Sequence of chain 1.B:
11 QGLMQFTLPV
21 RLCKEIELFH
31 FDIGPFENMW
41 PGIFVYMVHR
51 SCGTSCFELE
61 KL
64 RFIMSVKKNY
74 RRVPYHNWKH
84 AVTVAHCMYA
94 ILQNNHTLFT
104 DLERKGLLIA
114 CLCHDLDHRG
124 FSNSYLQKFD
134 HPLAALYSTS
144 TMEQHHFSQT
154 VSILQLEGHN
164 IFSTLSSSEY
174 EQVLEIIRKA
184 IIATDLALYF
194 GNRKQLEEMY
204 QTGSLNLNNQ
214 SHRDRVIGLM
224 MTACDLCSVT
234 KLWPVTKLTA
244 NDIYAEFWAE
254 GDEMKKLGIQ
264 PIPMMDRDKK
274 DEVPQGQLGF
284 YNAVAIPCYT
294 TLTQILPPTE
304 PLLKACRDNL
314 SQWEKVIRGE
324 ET

This protein binds this small molecule.
Small molecule (SMILES): Cn1ncc(C(=O)N2CCC2)c1C(=O)Nc1cc(-c2ccccn2)[nH]n1

Binding-site contacts:
Ligand atom N10 contacts residue ILE246 of chain 1.B at 3.6 Å.
Ligand atom C22 contacts residue GLU275 of chain 1.B at 3.7 Å.
Ligand atom C20 contacts residue GLU275 of chain 1.B at 3.9 Å.
Ligand atom C16 contacts residue TYR247 of chain 1.B at 3.5 Å (hydrophobic).
Ligand atom C21 contacts residue GLY279 of chain 1.B at 3.6 Å.
Ligand atom N9 contacts residue ILE246 of chain 1.B at 3.8 Å.
Ligand atom C16 contacts residue GLY279 of chain 1.B at 3.6 Å.
Ligand atom C7 contacts residue MET267 of chain 1.B at 3.5 Å (hydrophobic).
Ligand atom C16 contacts residue MET267 of chain 1.B at 3.5 Å (hydrophobic).
Ligand atom C5 contacts residue PHE283 of chain 1.B at 3.7 Å (hydrophobic).
Ligand atom C4 contacts residue PHE283 of chain 1.B at 3.6 Å (hydrophobic).
Ligand atom N15 contacts residue MET267 of chain 1.B at 3.2 Å (h-bond).
Ligand atom C19 contacts residue GLN280 of chain 1.B at 3.7 Å.
Ligand atom N2 contacts residue PHE250 of chain 1.B at 3.7 Å.
Ligand atom C24 contacts residue HIS79 of chain 1.B at 3.8 Å.
Ligand atom N9 contacts residue PHE283 of chain 1.B at 3.6 Å.
Ligand atom C22 contacts residue GLY279 of chain 1.B at 3.5 Å.
Ligand atom C6 contacts residue PHE283 of chain 1.B at 3.7 Å (hydrophobic).
Ligand atom C19 contacts residue VAL232 of chain 1.B at 3.9 Å (hydrophobic).
Ligand atom N11 contacts residue MET267 of chain 1.B at 3.1 Å (h-bond).
Ligand atom C21 contacts residue MET267 of chain 1.B at 3.7 Å (hydrophobic).
Ligand atom N13 contacts residue PHE283 of chain 1.B at 3.2 Å.
Ligand atom N18 contacts residue GLY279 of chain 1.B at 3.6 Å.
Ligand atom N18 contacts residue TYR247 of chain 1.B at 2.5 Å (h-bond).
Ligand atom C1 contacts residue PHE250 of chain 1.B at 3.7 Å (hydrophobic).
Ligand atom C7 contacts residue TYR247 of chain 1.B at 3.3 Å (hydrophobic).
Ligand atom C20 contacts residue MET267 of chain 1.B at 3.8 Å (hydrophobic).
Ligand atom C12 contacts residue MET267 of chain 1.B at 3.3 Å (hydrophobic).
Ligand atom C14 contacts residue LEU229 of chain 1.B at 3.8 Å (hydrophobic).
Ligand atom C8 contacts residue PHE283 of chain 1.B at 3.6 Å (hydrophobic).
Ligand atom C19 contacts residue PHE283 of chain 1.B at 3.9 Å (hydrophobic).
Ligand atom C20 contacts residue GLY279 of chain 1.B at 3.5 Å.
Ligand atom C8 contacts residue MET267 of chain 1.B at 3.4 Å (hydrophobic).
Ligand atom C12 contacts residue TYR247 of chain 1.B at 3.7 Å (hydrophobic).
Ligand atom N18 contacts residue MET267 of chain 1.B at 3.8 Å.
Ligand atom N15 contacts residue PHE283 of chain 1.B at 3.5 Å.
Ligand atom C20 contacts residue TYR247 of chain 1.B at 3.3 Å (hydrophobic).
Ligand atom O17 contacts residue GLN280 of chain 1.B at 2.8 Å (h-bond).
Ligand atom O3 contacts residue PHE283 of chain 1.B at 3.5 Å.
Ligand atom C23 contacts residue GLY279 of chain 1.B at 3.6 Å.